The protein below binds the small molecule below.
Small molecule (SMILES): CO[C@H]1C[C@@H]2CC[C@@H](C)[C@@](O)(O2)C(=O)C(=O)N2CCCC[C@H]2C(=O)O[C@H]([C@H](C)C[C@@H]2CC[C@@H](O)[C@H](OC)C2)CC(=O)[C@H](C)/C=C(\C)[C@@H](O)[C@@H](OC)C(=O)[C@H](C)C[C@H](C)/C=C/C=CC=C1C

Binding-site contacts:
Ligand atom C4 contacts residue PHE46 of chain 1.A at 3.7 Å (hydrophobic).
Ligand atom C35 contacts residue TYR82 of chain 1.A at 3.5 Å (hydrophobic).
Ligand atom C41 contacts residue VAL55 of chain 1.A at 3.6 Å (hydrophobic).
Ligand atom O4 contacts residue PHE36 of chain 1.A at 3.3 Å.
Ligand atom C30 contacts residue GLU54 of chain 1.A at 3.4 Å.
Ligand atom C2 contacts residue TYR82 of chain 1.A at 3.5 Å (hydrophobic).
Ligand atom O3 contacts residue TYR82 of chain 1.A at 2.8 Å (h-bond).
Ligand atom C12 contacts residue HIS87 of chain 1.A at 3.8 Å.
Ligand atom O13 contacts residue GLN53 of chain 1.A at 2.8 Å (h-bond).
Ligand atom O3 contacts residue PHE99 of chain 1.A at 3.7 Å.
Ligand atom C4 contacts residue TRP59 of chain 1.A at 3.7 Å (hydrophobic).
Ligand atom C9 contacts residue PHE36 of chain 1.A at 3.8 Å (hydrophobic).
Ligand atom C39 contacts residue GLN53 of chain 1.A at 3.7 Å.
Ligand atom C10 contacts residue ASP37 of chain 1.A at 3.5 Å.
Ligand atom C5 contacts residue PHE46 of chain 1.A at 3.8 Å (hydrophobic).
Ligand atom C48 contacts residue PHE46 of chain 1.A at 3.6 Å (hydrophobic).
Ligand atom C1 contacts residue TYR82 of chain 1.A at 3.3 Å (hydrophobic).
Ligand atom C49 contacts residue HIS87 of chain 1.A at 3.7 Å.
Ligand atom C37 contacts residue GLU54 of chain 1.A at 3.6 Å.
Ligand atom O5 contacts residue ASP37 of chain 1.A at 3.4 Å (salt-bridge).
Ligand atom C4 contacts residue VAL55 of chain 1.A at 3.7 Å (hydrophobic).
Ligand atom O2 contacts residue TYR82 of chain 1.A at 3.9 Å.
Ligand atom O4 contacts residue ASP37 of chain 1.A at 3.3 Å (salt-bridge).
Ligand atom O6 contacts residue ASP37 of chain 1.A at 2.7 Å (salt-bridge).
Ligand atom O11 contacts residue PHE46 of chain 1.A at 3.3 Å.
Ligand atom O11 contacts residue VAL55 of chain 1.A at 3.3 Å.
Ligand atom O4 contacts residue TYR26 of chain 1.A at 3.5 Å.
Ligand atom O2 contacts residue ILE56 of chain 1.A at 3.0 Å (h-bond).
Ligand atom C9 contacts residue ASP37 of chain 1.A at 3.8 Å.
Ligand atom O10 contacts residue GLU54 of chain 1.A at 2.8 Å (salt-bridge).
Ligand atom C3 contacts residue TRP59 of chain 1.A at 3.6 Å (hydrophobic).
Ligand atom C28 contacts residue GLU54 of chain 1.A at 3.9 Å.
Ligand atom O2 contacts residue VAL55 of chain 1.A at 3.2 Å.
Ligand atom C8 contacts residue TYR82 of chain 1.A at 3.6 Å (hydrophobic).
Ligand atom C41 contacts residue ILE56 of chain 1.A at 3.7 Å (hydrophobic).
Ligand atom O4 contacts residue PHE99 of chain 1.A at 3.7 Å.
Ligand atom C40 contacts residue GLN53 of chain 1.A at 3.7 Å.
Ligand atom C49 contacts residue TYR82 of chain 1.A at 3.4 Å (hydrophobic).
Ligand atom O1 contacts residue TYR82 of chain 1.A at 3.4 Å (h-bond).
Ligand atom C5 contacts residue TYR26 of chain 1.A at 3.8 Å (hydrophobic).

Sequence of chain 1.A:
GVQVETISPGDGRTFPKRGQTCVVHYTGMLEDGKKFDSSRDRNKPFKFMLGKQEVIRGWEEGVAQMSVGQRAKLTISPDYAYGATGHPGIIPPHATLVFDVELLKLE